This small molecule binds to this protein.
Small molecule (SMILES): C[C@]12CC[C@@H]3c4ccc(O)cc4CC[C@H]3[C@@H]1CC[C@@H]2O

Sequence of chain 2.A:
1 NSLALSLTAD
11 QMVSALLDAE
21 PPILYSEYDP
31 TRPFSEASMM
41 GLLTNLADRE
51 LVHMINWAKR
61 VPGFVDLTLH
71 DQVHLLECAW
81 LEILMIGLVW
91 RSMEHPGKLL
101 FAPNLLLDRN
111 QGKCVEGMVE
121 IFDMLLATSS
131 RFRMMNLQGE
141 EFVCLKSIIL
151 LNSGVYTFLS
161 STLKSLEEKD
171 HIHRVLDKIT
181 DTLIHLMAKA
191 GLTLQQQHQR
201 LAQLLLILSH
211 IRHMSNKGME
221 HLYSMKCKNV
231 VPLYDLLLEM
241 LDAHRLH

Binding-site contacts:
Ligand atom C4 contacts residue LEU88 of chain 2.A at 4.1 Å (hydrophobic).
Ligand atom C12 contacts residue LEU43 of chain 2.A at 4.0 Å (hydrophobic).
Ligand atom C4 contacts residue MET85 of chain 2.A at 4.3 Å (hydrophobic).
Ligand atom C9 contacts residue PHE101 of chain 2.A at 3.8 Å (hydrophobic).
Ligand atom C2 contacts residue GLU50 of chain 2.A at 3.0 Å.
Ligand atom C4 contacts residue ARG91 of chain 2.A at 3.8 Å.
Ligand atom C1 contacts residue PHE101 of chain 2.A at 3.9 Å (hydrophobic).
Ligand atom C1 contacts residue LEU43 of chain 2.A at 3.7 Å (hydrophobic).
Ligand atom C16 contacts residue MET118 of chain 2.A at 3.5 Å (hydrophobic).
Ligand atom O17 contacts residue HIS221 of chain 2.A at 2.7 Å (h-bond).
Ligand atom C6 contacts residue MET85 of chain 2.A at 3.6 Å (hydrophobic).
Ligand atom C6 contacts residue LEU88 of chain 2.A at 4.2 Å (hydrophobic).
Ligand atom O3 contacts residue LEU84 of chain 2.A at 3.8 Å.
Ligand atom C5 contacts residue LEU84 of chain 2.A at 4.2 Å (hydrophobic).
Ligand atom C2 contacts residue ALA47 of chain 2.A at 4.0 Å (hydrophobic).
Ligand atom C18 contacts residue LEU81 of chain 2.A at 4.2 Å (hydrophobic).
Ligand atom C3 contacts residue GLU50 of chain 2.A at 3.1 Å.
Ligand atom C7 contacts residue LEU125 of chain 2.A at 4.0 Å (hydrophobic).
Ligand atom C15 contacts residue MET118 of chain 2.A at 4.2 Å (hydrophobic).
Ligand atom C17 contacts residue HIS221 of chain 2.A at 3.6 Å.
Ligand atom C4 contacts residue LEU84 of chain 2.A at 3.6 Å (hydrophobic).
Ligand atom C10 contacts residue PHE101 of chain 2.A at 3.5 Å (hydrophobic).
Ligand atom C5 contacts residue PHE101 of chain 2.A at 3.8 Å (hydrophobic).
Ligand atom C15 contacts residue GLY218 of chain 2.A at 4.0 Å.
Ligand atom C16 contacts residue HIS221 of chain 2.A at 3.7 Å.
Ligand atom O17 contacts residue LEU222 of chain 2.A at 3.5 Å (h-bond).
Ligand atom C18 contacts residue LEU222 of chain 2.A at 3.7 Å (hydrophobic).
Ligand atom C6 contacts residue PHE101 of chain 2.A at 4.3 Å (hydrophobic).
Ligand atom C1 contacts residue ALA47 of chain 2.A at 4.0 Å (hydrophobic).
Ligand atom O3 contacts residue ARG91 of chain 2.A at 2.7 Å (salt-bridge).
Ligand atom C7 contacts residue MET85 of chain 2.A at 4.0 Å (hydrophobic).
Ligand atom C11 contacts residue LEU43 of chain 2.A at 3.9 Å (hydrophobic).
Ligand atom C8 contacts residue LEU81 of chain 2.A at 4.2 Å (hydrophobic).
Ligand atom C3 contacts residue ARG91 of chain 2.A at 3.4 Å.
Ligand atom O3 contacts residue GLU50 of chain 2.A at 2.5 Å (salt-bridge).
Ligand atom C16 contacts residue ILE121 of chain 2.A at 3.9 Å (hydrophobic).
Ligand atom C17 contacts residue MET118 of chain 2.A at 4.1 Å (hydrophobic).
Ligand atom C16 contacts residue GLY218 of chain 2.A at 4.0 Å.
Ligand atom C2 contacts residue LEU46 of chain 2.A at 4.0 Å (hydrophobic).
Ligand atom C3 contacts residue LEU84 of chain 2.A at 3.8 Å (hydrophobic).